The small molecule below binds the protein below.
Small molecule (SMILES): C[C@H](O)CCO

Sequence of chain 1.A:
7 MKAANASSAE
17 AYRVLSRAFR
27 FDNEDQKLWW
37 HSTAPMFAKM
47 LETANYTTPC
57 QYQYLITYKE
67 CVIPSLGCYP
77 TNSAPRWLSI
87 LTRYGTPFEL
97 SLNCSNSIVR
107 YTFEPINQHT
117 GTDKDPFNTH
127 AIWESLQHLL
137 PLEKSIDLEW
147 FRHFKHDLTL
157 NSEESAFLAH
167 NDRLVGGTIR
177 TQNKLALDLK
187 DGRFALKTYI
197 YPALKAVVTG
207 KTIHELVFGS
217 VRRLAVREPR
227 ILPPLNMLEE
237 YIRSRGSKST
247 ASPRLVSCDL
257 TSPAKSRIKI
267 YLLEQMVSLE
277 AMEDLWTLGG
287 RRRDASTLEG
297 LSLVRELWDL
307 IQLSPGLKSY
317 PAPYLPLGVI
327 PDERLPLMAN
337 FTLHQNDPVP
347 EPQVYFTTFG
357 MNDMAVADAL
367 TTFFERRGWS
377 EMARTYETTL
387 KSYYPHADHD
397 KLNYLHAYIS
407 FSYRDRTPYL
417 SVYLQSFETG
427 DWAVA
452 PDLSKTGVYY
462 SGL

Binding-site contacts:
Ligand atom C2 contacts residue TYR382 of chain 1.A at 3.4 Å (hydrophobic).
Ligand atom C3 contacts residue TYR382 of chain 1.A at 4.3 Å (hydrophobic).
Ligand atom C4 contacts residue LEU386 of chain 1.A at 4.0 Å (hydrophobic).
Ligand atom O3 contacts residue THR385 of chain 1.A at 4.2 Å.
Ligand atom C3 contacts residue TYR389 of chain 1.A at 3.3 Å (hydrophobic).
Ligand atom C4 contacts residue LEU420 of chain 1.A at 4.0 Å (hydrophobic).
Ligand atom O1 contacts residue MET378 of chain 1.A at 3.3 Å (h-bond).
Ligand atom C2 contacts residue THR385 of chain 1.A at 4.1 Å.
Ligand atom C4 contacts residue THR385 of chain 1.A at 4.4 Å.
Ligand atom C1 contacts residue THR49 of chain 1.A at 3.9 Å.
Ligand atom O1 contacts residue THR381 of chain 1.A at 3.4 Å (h-bond).
Ligand atom C1 contacts residue TYR382 of chain 1.A at 4.4 Å (hydrophobic).
Ligand atom C3 contacts residue LEU98 of chain 1.A at 4.4 Å (hydrophobic).
Ligand atom O3 contacts residue LEU98 of chain 1.A at 3.6 Å.
Ligand atom C2 contacts residue LEU98 of chain 1.A at 4.1 Å (hydrophobic).
Ligand atom O3 contacts residue THR49 of chain 1.A at 4.5 Å.
Ligand atom O1 contacts residue LEU98 of chain 1.A at 4.3 Å.
Ligand atom O1 contacts residue TYR382 of chain 1.A at 4.2 Å.
Ligand atom C1 contacts residue THR381 of chain 1.A at 4.2 Å.
Ligand atom C4 contacts residue TYR389 of chain 1.A at 3.6 Å (hydrophobic).
Ligand atom O3 contacts residue MET46 of chain 1.A at 4.0 Å.
Ligand atom C1 contacts residue LEU98 of chain 1.A at 4.2 Å (hydrophobic).
Ligand atom O3 contacts residue TYR389 of chain 1.A at 2.8 Å (h-bond).
Ligand atom C1 contacts residue THR385 of chain 1.A at 3.9 Å.
Ligand atom C3 contacts residue THR385 of chain 1.A at 3.6 Å.
Ligand atom C4 contacts residue TYR382 of chain 1.A at 3.7 Å (hydrophobic).